Sequence of chain 4.A:
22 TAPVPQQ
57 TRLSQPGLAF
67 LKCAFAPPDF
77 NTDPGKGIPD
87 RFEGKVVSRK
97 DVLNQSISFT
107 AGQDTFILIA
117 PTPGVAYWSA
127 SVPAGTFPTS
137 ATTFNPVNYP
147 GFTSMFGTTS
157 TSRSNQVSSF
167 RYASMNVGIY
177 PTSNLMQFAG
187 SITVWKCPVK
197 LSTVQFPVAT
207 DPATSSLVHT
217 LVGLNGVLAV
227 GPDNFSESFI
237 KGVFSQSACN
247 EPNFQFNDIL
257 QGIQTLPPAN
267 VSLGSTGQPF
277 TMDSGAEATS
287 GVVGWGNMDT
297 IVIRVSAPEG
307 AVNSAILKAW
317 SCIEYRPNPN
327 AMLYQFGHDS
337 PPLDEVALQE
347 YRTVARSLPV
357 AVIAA

Binding-site contacts:
Ligand atom CD1 contacts residue THR349 of chain 4.A at 4.3 Å.
Ligand atom CG2 contacts residue PHE71 of chain 4.A at 4.0 Å (hydrophobic).

This protein binds this small molecule.
Small molecule (SMILES): CC[C@H](C)[C@@H](C=O)NC(=O)[C@H](CO)NC(=O)[C@H](CCCCN)NC(=O)[C@@H](N)C(C)C